Binding-site contacts:
Ligand atom C23 contacts residue MET765 of chain 1.A at 3.6 Å (hydrophobic).
Ligand atom C17 contacts residue MET765 of chain 1.A at 3.9 Å (hydrophobic).
Ligand atom N37 contacts residue ASP926 of chain 1.A at 3.6 Å.
Ligand atom C12 contacts residue GLU842 of chain 1.A at 3.5 Å.
Ligand atom C02 contacts residue SER847 of chain 1.A at 3.5 Å.
Ligand atom C19 contacts residue ILE925 of chain 1.A at 3.7 Å (hydrophobic).
Ligand atom C15 contacts residue ILE925 of chain 1.A at 4.0 Å (hydrophobic).
Ligand atom C27 contacts residue TYR829 of chain 1.A at 3.5 Å (hydrophobic).
Ligand atom N20 contacts residue ILE925 of chain 1.A at 3.9 Å.
Ligand atom C09 contacts residue ILE841 of chain 1.A at 4.0 Å (hydrophobic).
Ligand atom C12 contacts residue VAL844 of chain 1.A at 3.8 Å (hydrophobic).
Ligand atom C34 contacts residue ASP926 of chain 1.A at 3.6 Å.
Ligand atom C05 contacts residue ILE793 of chain 1.A at 3.9 Å (hydrophobic).
Ligand atom C34 contacts residue ILE841 of chain 1.A at 3.7 Å (hydrophobic).
Ligand atom S25 contacts residue TRP773 of chain 1.A at 3.9 Å.
Ligand atom C09 contacts residue GLU842 of chain 1.A at 3.6 Å.
Ligand atom N08 contacts residue ILE793 of chain 1.A at 3.9 Å.
Ligand atom O01 contacts residue GLU842 of chain 1.A at 3.6 Å.
Ligand atom C17 contacts residue ILE925 of chain 1.A at 3.6 Å (hydrophobic).
Ligand atom C15 contacts residue ILE793 of chain 1.A at 3.8 Å (hydrophobic).
Ligand atom C31 contacts residue LYS795 of chain 1.A at 3.9 Å.
Ligand atom O35 contacts residue ASP803 of chain 1.A at 2.6 Å (salt-bridge).
Ligand atom O35 contacts residue ASP926 of chain 1.A at 3.8 Å.
Ligand atom C21 contacts residue MET765 of chain 1.A at 3.5 Å (hydrophobic).
Ligand atom C31 contacts residue ASP926 of chain 1.A at 3.8 Å.
Ligand atom C32 contacts residue LEU800 of chain 1.A at 4.0 Å (hydrophobic).
Ligand atom N37 contacts residue LYS795 of chain 1.A at 3.1 Å (salt-bridge).
Ligand atom C32 contacts residue ASP926 of chain 1.A at 3.7 Å.
Ligand atom C16 contacts residue ILE925 of chain 1.A at 3.8 Å (hydrophobic).
Ligand atom C27 contacts residue ASP926 of chain 1.A at 3.8 Å.
Ligand atom C27 contacts residue ILE841 of chain 1.A at 3.8 Å (hydrophobic).
Ligand atom C34 contacts residue TYR829 of chain 1.A at 3.5 Å (hydrophobic).
Ligand atom C32 contacts residue ASP803 of chain 1.A at 3.2 Å.
Ligand atom C02 contacts residue VAL844 of chain 1.A at 3.5 Å (hydrophobic).
Ligand atom N18 contacts residue ILE925 of chain 1.A at 3.6 Å.
Ligand atom O01 contacts residue VAL843 of chain 1.A at 3.5 Å.
Ligand atom C32 contacts residue ILE841 of chain 1.A at 3.9 Å (hydrophobic).
Ligand atom O01 contacts residue VAL844 of chain 1.A at 2.7 Å (h-bond).
Ligand atom C34 contacts residue ASP803 of chain 1.A at 3.2 Å.
Ligand atom O35 contacts residue TYR829 of chain 1.A at 2.7 Å (h-bond).

Sequence of chain 1.A:
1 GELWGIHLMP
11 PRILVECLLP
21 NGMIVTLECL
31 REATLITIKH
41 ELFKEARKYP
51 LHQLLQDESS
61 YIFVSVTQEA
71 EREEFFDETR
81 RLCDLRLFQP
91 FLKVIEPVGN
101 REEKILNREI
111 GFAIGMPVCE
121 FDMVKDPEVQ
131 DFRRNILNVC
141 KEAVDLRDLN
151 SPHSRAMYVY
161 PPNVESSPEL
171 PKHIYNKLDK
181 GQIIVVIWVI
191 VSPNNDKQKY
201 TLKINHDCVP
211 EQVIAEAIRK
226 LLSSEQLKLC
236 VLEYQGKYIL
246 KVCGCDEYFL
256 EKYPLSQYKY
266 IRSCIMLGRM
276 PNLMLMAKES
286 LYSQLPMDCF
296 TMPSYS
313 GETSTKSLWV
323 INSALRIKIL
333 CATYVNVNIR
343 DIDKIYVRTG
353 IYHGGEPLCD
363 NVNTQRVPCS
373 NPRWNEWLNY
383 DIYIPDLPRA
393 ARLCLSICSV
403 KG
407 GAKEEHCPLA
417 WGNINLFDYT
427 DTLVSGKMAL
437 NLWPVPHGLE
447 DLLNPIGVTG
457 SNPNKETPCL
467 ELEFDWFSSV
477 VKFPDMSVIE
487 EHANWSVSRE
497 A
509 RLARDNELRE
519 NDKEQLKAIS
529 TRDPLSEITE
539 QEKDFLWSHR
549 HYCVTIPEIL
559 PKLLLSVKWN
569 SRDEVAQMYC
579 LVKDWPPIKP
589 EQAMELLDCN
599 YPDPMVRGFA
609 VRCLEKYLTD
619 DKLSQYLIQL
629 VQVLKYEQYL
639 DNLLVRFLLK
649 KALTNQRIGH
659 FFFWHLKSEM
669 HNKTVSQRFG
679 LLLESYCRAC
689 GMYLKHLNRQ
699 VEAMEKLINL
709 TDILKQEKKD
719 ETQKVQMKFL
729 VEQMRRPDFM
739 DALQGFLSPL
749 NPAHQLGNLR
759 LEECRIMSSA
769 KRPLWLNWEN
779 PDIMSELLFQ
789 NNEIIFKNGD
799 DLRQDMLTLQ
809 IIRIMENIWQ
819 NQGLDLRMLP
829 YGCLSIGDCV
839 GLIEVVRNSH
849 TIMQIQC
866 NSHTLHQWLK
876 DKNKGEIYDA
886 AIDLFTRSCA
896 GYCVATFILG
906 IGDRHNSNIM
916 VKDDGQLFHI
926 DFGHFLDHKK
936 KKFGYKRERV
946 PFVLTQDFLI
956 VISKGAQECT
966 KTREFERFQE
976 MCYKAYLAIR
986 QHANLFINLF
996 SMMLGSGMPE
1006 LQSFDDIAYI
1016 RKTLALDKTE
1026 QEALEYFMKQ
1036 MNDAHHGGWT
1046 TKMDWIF

The protein below binds the small molecule below.
Small molecule (SMILES): Nc1cc(O)cc(-c2nc(N3CCOCC3)c3sccc3n2)c1